Sequence of chain 1.B:
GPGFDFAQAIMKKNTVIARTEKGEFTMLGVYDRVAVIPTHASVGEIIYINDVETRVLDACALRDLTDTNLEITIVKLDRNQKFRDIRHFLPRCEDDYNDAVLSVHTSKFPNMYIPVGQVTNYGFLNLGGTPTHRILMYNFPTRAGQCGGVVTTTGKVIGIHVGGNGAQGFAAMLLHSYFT

Binding-site contacts:
Ligand atom C8 contacts residue GLU22 of chain 1.B at 3.6 Å.
Ligand atom C13 contacts residue GLU54 of chain 1.B at 3.9 Å.
Ligand atom C contacts residue GLU54 of chain 1.B at 3.9 Å.
Ligand atom C10 contacts residue ARG20 of chain 1.B at 3.7 Å.
Ligand atom C4 contacts residue TYR49 of chain 1.B at 3.8 Å (hydrophobic).
Ligand atom C6 contacts residue GLU22 of chain 1.B at 3.5 Å.
Ligand atom C9 contacts residue GLU22 of chain 1.B at 3.6 Å.
Ligand atom C9 contacts residue ILE47 of chain 1.B at 4.0 Å (hydrophobic).
Ligand atom C10 contacts residue GLU22 of chain 1.B at 3.5 Å.
Ligand atom C11 contacts residue TYR49 of chain 1.B at 3.7 Å (hydrophobic).
Ligand atom C7 contacts residue TYR49 of chain 1.B at 4.4 Å (hydrophobic).
Ligand atom N1 contacts residue TYR49 of chain 1.B at 3.8 Å.
Ligand atom C8 contacts residue ILE47 of chain 1.B at 3.6 Å (hydrophobic).
Ligand atom C14 contacts residue GLU54 of chain 1.B at 3.7 Å.
Ligand atom C12 contacts residue GLU22 of chain 1.B at 3.6 Å.
Ligand atom N contacts residue GLU54 of chain 1.B at 4.4 Å.
Ligand atom C13 contacts residue ILE47 of chain 1.B at 4.1 Å (hydrophobic).
Ligand atom C3 contacts residue TYR49 of chain 1.B at 4.2 Å (hydrophobic).
Ligand atom C11 contacts residue THR21 of chain 1.B at 4.0 Å.
Ligand atom C8 contacts residue TYR49 of chain 1.B at 4.2 Å (hydrophobic).
Ligand atom C10 contacts residue THR21 of chain 1.B at 3.2 Å.
Ligand atom C9 contacts residue TYR49 of chain 1.B at 3.7 Å (hydrophobic).
Ligand atom C10 contacts residue TYR49 of chain 1.B at 3.4 Å (hydrophobic).
Ligand atom C1 contacts residue GLU54 of chain 1.B at 4.2 Å.
Ligand atom C12 contacts residue TYR49 of chain 1.B at 4.2 Å (hydrophobic).
Ligand atom C9 contacts residue ARG20 of chain 1.B at 3.5 Å.
Ligand atom C11 contacts residue GLU22 of chain 1.B at 3.9 Å.
Ligand atom C9 contacts residue THR21 of chain 1.B at 3.5 Å.
Ligand atom C7 contacts residue GLU22 of chain 1.B at 3.5 Å.

A small-molecule ligand and the protein it binds are described below.
Small molecule (SMILES): CC(=O)N1CCN(/C=C/Cc2ccccc2)CC1